This small molecule binds to this protein.
Small molecule (SMILES): CN(c1ncccc1CNc1ccnc(Nc2ccc3c(c2)CC(=O)N3)n1)S(C)(=O)=O

Binding-site contacts:
Ligand atom C13 contacts residue ARG143 of chain 1.B at 3.1 Å.
Ligand atom C23 contacts residue LEU94 of chain 1.B at 3.8 Å (hydrophobic).
Ligand atom C20 contacts residue GLU23 of chain 1.B at 3.3 Å.
Ligand atom N3 contacts residue LEU94 of chain 1.B at 3.7 Å.
Ligand atom C2 contacts residue LEU94 of chain 1.B at 3.8 Å (hydrophobic).
Ligand atom O31 contacts residue ARG19 of chain 1.B at 2.9 Å (salt-bridge).
Ligand atom N8 contacts residue CYS95 of chain 1.B at 3.0 Å (h-bond).
Ligand atom C5 contacts residue LEU146 of chain 1.B at 3.5 Å (hydrophobic).
Ligand atom N30 contacts residue ILE21 of chain 1.B at 3.8 Å.
Ligand atom C6 contacts residue ALA45 of chain 1.B at 3.6 Å (hydrophobic).
Ligand atom O21 contacts residue VAL29 of chain 1.B at 3.5 Å.
Ligand atom N3 contacts residue LEU146 of chain 1.B at 3.5 Å.
Ligand atom N8 contacts residue LEU94 of chain 1.B at 3.5 Å.
Ligand atom C6 contacts residue LEU146 of chain 1.B at 3.6 Å (hydrophobic).
Ligand atom O19 contacts residue GLY22 of chain 1.B at 3.2 Å.
Ligand atom C5 contacts residue ALA45 of chain 1.B at 3.5 Å (hydrophobic).
Ligand atom C29 contacts residue ARG19 of chain 1.B at 3.7 Å.
Ligand atom C4 contacts residue CYS95 of chain 1.B at 3.7 Å (hydrophobic).
Ligand atom C25 contacts residue GLY98 of chain 1.B at 3.7 Å.
Ligand atom C22 contacts residue GLY98 of chain 1.B at 3.6 Å.
Ligand atom C25 contacts residue LEU146 of chain 1.B at 3.8 Å (hydrophobic).
Ligand atom N1 contacts residue LEU146 of chain 1.B at 3.7 Å.
Ligand atom C4 contacts residue LEU146 of chain 1.B at 3.4 Å (hydrophobic).
Ligand atom C11 contacts residue GLY156 of chain 1.B at 3.6 Å.
Ligand atom O19 contacts residue VAL29 of chain 1.B at 3.5 Å.
Ligand atom N3 contacts residue CYS95 of chain 1.B at 2.9 Å (h-bond).
Ligand atom C4 contacts residue GLU93 of chain 1.B at 3.4 Å.
Ligand atom C2 contacts residue LEU146 of chain 1.B at 3.6 Å (hydrophobic).
Ligand atom C11 contacts residue LEU146 of chain 1.B at 3.7 Å (hydrophobic).
Ligand atom C23 contacts residue GLY98 of chain 1.B at 3.6 Å.
Ligand atom C27 contacts residue GLY98 of chain 1.B at 3.6 Å.
Ligand atom N14 contacts residue GLU99 of chain 1.B at 3.7 Å.
Ligand atom C18 contacts residue GLU99 of chain 1.B at 3.4 Å.
Ligand atom C24 contacts residue GLY98 of chain 1.B at 3.8 Å.
Ligand atom O19 contacts residue GLU23 of chain 1.B at 3.4 Å (salt-bridge).
Ligand atom C23 contacts residue CYS95 of chain 1.B at 3.2 Å (hydrophobic).
Ligand atom C22 contacts residue ILE21 of chain 1.B at 3.9 Å (hydrophobic).
Ligand atom C22 contacts residue CYS95 of chain 1.B at 3.4 Å (hydrophobic).
Ligand atom C4 contacts residue ALA45 of chain 1.B at 3.8 Å (hydrophobic).
Ligand atom C26 contacts residue GLY98 of chain 1.B at 3.7 Å.

Sequence of chain 1.B:
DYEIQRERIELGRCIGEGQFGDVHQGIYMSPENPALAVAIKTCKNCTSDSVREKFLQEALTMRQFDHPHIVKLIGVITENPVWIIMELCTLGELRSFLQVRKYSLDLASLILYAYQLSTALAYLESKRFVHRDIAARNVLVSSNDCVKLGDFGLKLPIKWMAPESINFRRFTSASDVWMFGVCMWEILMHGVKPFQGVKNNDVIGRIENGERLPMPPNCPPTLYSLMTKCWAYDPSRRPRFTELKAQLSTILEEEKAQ